Sequence of chain 1.D:
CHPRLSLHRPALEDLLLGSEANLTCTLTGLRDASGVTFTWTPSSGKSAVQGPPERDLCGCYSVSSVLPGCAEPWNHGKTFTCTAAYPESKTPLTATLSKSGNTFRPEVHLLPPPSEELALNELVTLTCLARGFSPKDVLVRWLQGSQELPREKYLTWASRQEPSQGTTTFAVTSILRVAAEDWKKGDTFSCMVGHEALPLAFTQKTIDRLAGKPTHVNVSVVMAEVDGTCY

Binding-site contacts:
Ligand atom C3 contacts residue ASN36 of chain 1.D at 3.7 Å.
Ligand atom C6 contacts residue PRO82 of chain 1.D at 4.0 Å (hydrophobic).
Ligand atom C1 contacts residue ASN36 of chain 1.D at 1.4 Å.
Ligand atom O5 contacts residue PRO82 of chain 1.D at 3.7 Å.
Ligand atom C4 contacts residue ASN36 of chain 1.D at 4.1 Å.
Ligand atom C2 contacts residue ASN36 of chain 1.D at 2.3 Å.
Ligand atom O6 contacts residue VAL63 of chain 1.D at 4.4 Å.
Ligand atom C7 contacts residue GLU34 of chain 1.D at 4.2 Å.
Ligand atom C8 contacts residue GLU34 of chain 1.D at 3.5 Å.
Ligand atom N2 contacts residue ASN36 of chain 1.D at 2.6 Å (h-bond).
Ligand atom C5 contacts residue PRO82 of chain 1.D at 4.2 Å (hydrophobic).
Ligand atom C7 contacts residue ASN36 of chain 1.D at 3.9 Å.
Ligand atom C5 contacts residue ASN36 of chain 1.D at 3.6 Å.
Ligand atom C8 contacts residue ASP28 of chain 1.D at 3.9 Å.
Ligand atom O5 contacts residue ASN36 of chain 1.D at 2.3 Å (h-bond).
Ligand atom N2 contacts residue GLU34 of chain 1.D at 4.1 Å.

A protein and the small-molecule ligand that binds it are described below.
Small molecule (SMILES): CC(=O)N[C@H]1[C@H](O[C@H]2[C@H](O)[C@@H](NC(C)=O)CO[C@@H]2CO)O[C@H](CO)[C@@H](O)[C@@H]1O